The small molecule below binds the protein below.
Small molecule (SMILES): Nc1ccn([C@@H]2O[C@H](CO[P](=O)(O)O[C@H]3[C@@H](O)[C@H](n4ccc(N)nc4=O)O[C@@H]3CO[P](=O)(O)O[C@H]3[C@@H](O)[C@H](n4ccc(N)nc4=O)O[C@@H]3CO)[C@@H](O)[C@H]2O)c(=O)n1

Sequence of chain 15.C:
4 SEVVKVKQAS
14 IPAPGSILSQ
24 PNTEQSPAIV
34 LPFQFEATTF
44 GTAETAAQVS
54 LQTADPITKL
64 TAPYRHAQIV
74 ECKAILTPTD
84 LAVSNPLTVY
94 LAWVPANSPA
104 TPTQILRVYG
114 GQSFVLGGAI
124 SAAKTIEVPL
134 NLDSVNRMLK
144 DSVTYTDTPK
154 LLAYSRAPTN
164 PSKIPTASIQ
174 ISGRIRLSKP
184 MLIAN

Binding-site contacts:
Ligand atom C1' contacts residue GLU74 of chain 15.C at 3.8 Å.
Ligand atom P contacts residue LYS8 of chain 15.C at 3.0 Å.
Ligand atom O3' contacts residue ASN134 of chain 15.C at 4.2 Å.
Ligand atom C2' contacts residue GLU74 of chain 15.C at 4.1 Å.
Ligand atom O5' contacts residue LYS8 of chain 15.C at 4.5 Å.
Ligand atom OP1 contacts residue PRO132 of chain 15.C at 3.6 Å.
Ligand atom OP2 contacts residue LYS8 of chain 15.C at 2.9 Å (salt-bridge).
Ligand atom OP1 contacts residue LYS10 of chain 15.C at 4.3 Å.
Ligand atom OP1 contacts residue ASN134 of chain 15.C at 4.2 Å.
Ligand atom OP2 contacts residue LYS10 of chain 15.C at 2.9 Å.
Ligand atom O2' contacts residue LEU135 of chain 15.C at 4.3 Å.
Ligand atom O2' contacts residue ASN134 of chain 15.C at 3.2 Å (h-bond).
Ligand atom O3' contacts residue LYS8 of chain 15.C at 3.8 Å.
Ligand atom P contacts residue LYS10 of chain 15.C at 4.0 Å.
Ligand atom C4' contacts residue GLU74 of chain 15.C at 3.9 Å.
Ligand atom O2' contacts residue GLU74 of chain 15.C at 3.2 Å.
Ligand atom C2' contacts residue ASN134 of chain 15.C at 4.3 Å.
Ligand atom OP1 contacts residue LYS8 of chain 15.C at 2.6 Å (salt-bridge).
Ligand atom O4' contacts residue GLU74 of chain 15.C at 3.7 Å.